This protein binds this small molecule.
Small molecule (SMILES): OC[C@H]1O[C@@H](O)[C@H](O)[C@@H](O)[C@@H]1O

Binding-site contacts:
Ligand atom C1 contacts residue GLN49 of chain 1.B at 3.8 Å.
Ligand atom O2 contacts residue SER52 of chain 1.B at 2.9 Å (h-bond).
Ligand atom C6 contacts residue TYR68 of chain 1.B at 4.0 Å (hydrophobic).
Ligand atom O6 contacts residue GLN49 of chain 1.B at 3.9 Å.
Ligand atom C5 contacts residue GLN49 of chain 1.B at 3.2 Å.
Ligand atom C1 contacts residue SER52 of chain 1.B at 1.4 Å.
Ligand atom C6 contacts residue GLN49 of chain 1.B at 3.2 Å.
Ligand atom O5 contacts residue GLN49 of chain 1.B at 3.1 Å (h-bond).
Ligand atom C1 contacts residue PRO54 of chain 1.B at 4.1 Å (hydrophobic).
Ligand atom C5 contacts residue SER52 of chain 1.B at 3.4 Å.
Ligand atom O4 contacts residue TYR68 of chain 1.B at 3.6 Å.
Ligand atom C3 contacts residue PRO54 of chain 1.B at 4.4 Å (hydrophobic).
Ligand atom C4 contacts residue TYR68 of chain 1.B at 4.0 Å (hydrophobic).
Ligand atom C3 contacts residue TYR68 of chain 1.B at 4.2 Å (hydrophobic).
Ligand atom C3 contacts residue SER52 of chain 1.B at 3.7 Å.
Ligand atom O2 contacts residue PRO54 of chain 1.B at 3.9 Å.
Ligand atom C2 contacts residue SER52 of chain 1.B at 2.6 Å.
Ligand atom C5 contacts residue TYR68 of chain 1.B at 3.8 Å (hydrophobic).
Ligand atom O5 contacts residue SER52 of chain 1.B at 2.4 Å (h-bond).
Ligand atom C2 contacts residue PRO54 of chain 1.B at 4.4 Å (hydrophobic).
Ligand atom C4 contacts residue SER52 of chain 1.B at 4.2 Å.

Sequence of chain 1.B:
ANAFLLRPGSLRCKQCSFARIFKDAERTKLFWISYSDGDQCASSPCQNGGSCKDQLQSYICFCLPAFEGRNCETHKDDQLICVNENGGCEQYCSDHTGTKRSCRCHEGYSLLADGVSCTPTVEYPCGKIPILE